Sequence of chain 3.A:
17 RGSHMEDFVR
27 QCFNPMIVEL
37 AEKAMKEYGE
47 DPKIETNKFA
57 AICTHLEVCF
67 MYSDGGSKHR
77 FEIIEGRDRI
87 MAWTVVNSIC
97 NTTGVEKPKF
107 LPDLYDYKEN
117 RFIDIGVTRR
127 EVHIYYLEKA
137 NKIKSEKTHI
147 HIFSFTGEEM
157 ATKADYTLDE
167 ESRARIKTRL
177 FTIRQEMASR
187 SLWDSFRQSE

Binding-site contacts:
Ligand atom C22 contacts residue ILE79 of chain 3.A at 4.0 Å (hydrophobic).
Ligand atom O02 contacts residue GLY82 of chain 3.A at 3.6 Å (h-bond).
Ligand atom O04 contacts residue MET32 of chain 3.A at 2.8 Å.
Ligand atom C04 contacts residue MET32 of chain 3.A at 4.3 Å (hydrophobic).
Ligand atom C30 contacts residue MET32 of chain 3.A at 4.0 Å (hydrophobic).
Ligand atom C25 contacts residue ILE79 of chain 3.A at 4.0 Å (hydrophobic).
Ligand atom C31 contacts residue ILE33 of chain 3.A at 4.4 Å (hydrophobic).
Ligand atom C24 contacts residue ARG83 of chain 3.A at 4.2 Å.
Ligand atom C02 contacts residue ILE79 of chain 3.A at 3.9 Å (hydrophobic).
Ligand atom O06 contacts residue ASN30 of chain 3.A at 4.1 Å.
Ligand atom C24 contacts residue GLY82 of chain 3.A at 4.4 Å.
Ligand atom O02 contacts residue LEU36 of chain 3.A at 4.1 Å.
Ligand atom C24 contacts residue GLU81 of chain 3.A at 4.1 Å.
Ligand atom C23 contacts residue GLY82 of chain 3.A at 4.4 Å.
Ligand atom N05 contacts residue PHE66 of chain 3.A at 3.9 Å.
Ligand atom C25 contacts residue ARG83 of chain 3.A at 3.8 Å.
Ligand atom N03 contacts residue ILE79 of chain 3.A at 4.4 Å.
Ligand atom O02 contacts residue PHE66 of chain 3.A at 3.9 Å.
Ligand atom O03 contacts residue MET32 of chain 3.A at 3.6 Å (h-bond).
Ligand atom O02 contacts residue GLU81 of chain 3.A at 4.2 Å.
Ligand atom O04 contacts residue PHE66 of chain 3.A at 3.6 Å.
Ligand atom C11 contacts residue MET32 of chain 3.A at 4.4 Å (hydrophobic).
Ligand atom C24 contacts residue ILE79 of chain 3.A at 4.5 Å (hydrophobic).
Ligand atom C01 contacts residue PHE66 of chain 3.A at 4.3 Å (hydrophobic).
Ligand atom C23 contacts residue GLU81 of chain 3.A at 4.3 Å.
Ligand atom C04 contacts residue PHE66 of chain 3.A at 4.3 Å (hydrophobic).
Ligand atom C32 contacts residue PHE66 of chain 3.A at 4.1 Å (hydrophobic).
Ligand atom C31 contacts residue PHE66 of chain 3.A at 3.9 Å (hydrophobic).
Ligand atom C30 contacts residue PHE66 of chain 3.A at 3.7 Å (hydrophobic).
Ligand atom C33 contacts residue PHE66 of chain 3.A at 3.8 Å (hydrophobic).

A protein and the small-molecule ligand that binds it are described below.
Small molecule (SMILES): C[C@H](C[C@@H](C[C@H](C[C@@H](C[C@@H](CCN1CCCC1=O)N1CCCC1=O)N1CCCC1=O)N1CCCC1=O)N1CCCC1=O)N1CCCC1=O